Binding-site contacts:
Ligand atom C6 contacts residue PHE113 of chain 1.E at 3.8 Å (hydrophobic).
Ligand atom C3 contacts residue TYR46 of chain 1.B at 4.0 Å (hydrophobic).
Ligand atom C8 contacts residue TYR114 of chain 1.E at 3.4 Å (hydrophobic).
Ligand atom O5 contacts residue TYR46 of chain 1.B at 4.0 Å.
Ligand atom C5 contacts residue TYR46 of chain 1.B at 3.6 Å (hydrophobic).
Ligand atom C7 contacts residue ALA17 of chain 1.B at 3.9 Å (hydrophobic).
Ligand atom C3 contacts residue SER55 of chain 1.E at 3.8 Å.
Ligand atom C4 contacts residue BMA1 of chain 1.K at 2.4 Å.
Ligand atom C1 contacts residue ASN29 of chain 1.B at 1.4 Å.
Ligand atom O7 contacts residue THR18 of chain 1.B at 3.0 Å (h-bond).
Ligand atom O3 contacts residue BMA1 of chain 1.K at 2.9 Å.
Ligand atom C6 contacts residue BMA1 of chain 1.K at 3.9 Å.
Ligand atom O5 contacts residue ASN29 of chain 1.B at 2.4 Å (h-bond).
Ligand atom C3 contacts residue BMA1 of chain 1.K at 3.2 Å.
Ligand atom O3 contacts residue SER55 of chain 1.E at 4.1 Å.
Ligand atom C8 contacts residue PHE113 of chain 1.E at 3.4 Å (hydrophobic).
Ligand atom O6 contacts residue PHE113 of chain 1.E at 3.9 Å.
Ligand atom C7 contacts residue TYR114 of chain 1.E at 3.5 Å (hydrophobic).
Ligand atom C5 contacts residue ASN29 of chain 1.B at 3.7 Å.
Ligand atom O7 contacts residue ASN29 of chain 1.B at 2.7 Å (h-bond).
Ligand atom C8 contacts residue LEU48 of chain 1.B at 4.1 Å (hydrophobic).
Ligand atom C7 contacts residue ASN29 of chain 1.B at 3.0 Å.
Ligand atom O7 contacts residue TYR46 of chain 1.B at 3.7 Å.
Ligand atom C2 contacts residue ASN29 of chain 1.B at 2.4 Å.
Ligand atom C1 contacts residue TYR46 of chain 1.B at 3.9 Å (hydrophobic).
Ligand atom N2 contacts residue LEU48 of chain 1.B at 4.1 Å.
Ligand atom C6 contacts residue TYR46 of chain 1.B at 3.9 Å (hydrophobic).
Ligand atom C8 contacts residue ILE19 of chain 1.B at 3.6 Å (hydrophobic).
Ligand atom O4 contacts residue SER55 of chain 1.E at 3.9 Å.
Ligand atom O4 contacts residue TYR46 of chain 1.B at 3.9 Å.
Ligand atom O7 contacts residue TYR114 of chain 1.E at 3.1 Å (h-bond).
Ligand atom O7 contacts residue ALA17 of chain 1.B at 3.4 Å.
Ligand atom C8 contacts residue THR18 of chain 1.B at 3.5 Å.
Ligand atom N2 contacts residue ASN29 of chain 1.B at 2.9 Å (h-bond).
Ligand atom C8 contacts residue ALA17 of chain 1.B at 3.7 Å (hydrophobic).
Ligand atom C7 contacts residue THR18 of chain 1.B at 3.9 Å.
Ligand atom C5 contacts residue BMA1 of chain 1.K at 3.7 Å.
Ligand atom O4 contacts residue BMA1 of chain 1.K at 1.7 Å.
Ligand atom C3 contacts residue ASN29 of chain 1.B at 3.7 Å.
Ligand atom O6 contacts residue BMA1 of chain 1.K at 3.9 Å.

Sequence of chain 1.E:
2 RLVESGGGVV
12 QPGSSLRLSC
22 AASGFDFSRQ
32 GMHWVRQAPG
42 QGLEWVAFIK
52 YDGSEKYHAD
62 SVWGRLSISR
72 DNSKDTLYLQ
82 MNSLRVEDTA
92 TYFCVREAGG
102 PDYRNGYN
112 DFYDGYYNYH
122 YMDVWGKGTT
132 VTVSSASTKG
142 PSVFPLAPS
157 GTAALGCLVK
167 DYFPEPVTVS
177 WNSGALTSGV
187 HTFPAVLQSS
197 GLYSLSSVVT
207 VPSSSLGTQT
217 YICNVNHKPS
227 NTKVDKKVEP

Sequence of chain 1.B:
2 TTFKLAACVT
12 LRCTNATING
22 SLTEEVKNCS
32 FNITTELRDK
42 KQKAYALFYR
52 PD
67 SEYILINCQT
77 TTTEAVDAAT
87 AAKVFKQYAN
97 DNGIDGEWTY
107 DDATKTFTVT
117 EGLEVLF

This small molecule binds to this protein.
Small molecule (SMILES): CC(=O)N[C@H]1[C@H](O[C@H]2[C@H](O)[C@@H](NC(C)=O)CO[C@@H]2CO)O[C@H](CO)[C@@H](O)[C@@H]1O